Sequence of chain 2.A:
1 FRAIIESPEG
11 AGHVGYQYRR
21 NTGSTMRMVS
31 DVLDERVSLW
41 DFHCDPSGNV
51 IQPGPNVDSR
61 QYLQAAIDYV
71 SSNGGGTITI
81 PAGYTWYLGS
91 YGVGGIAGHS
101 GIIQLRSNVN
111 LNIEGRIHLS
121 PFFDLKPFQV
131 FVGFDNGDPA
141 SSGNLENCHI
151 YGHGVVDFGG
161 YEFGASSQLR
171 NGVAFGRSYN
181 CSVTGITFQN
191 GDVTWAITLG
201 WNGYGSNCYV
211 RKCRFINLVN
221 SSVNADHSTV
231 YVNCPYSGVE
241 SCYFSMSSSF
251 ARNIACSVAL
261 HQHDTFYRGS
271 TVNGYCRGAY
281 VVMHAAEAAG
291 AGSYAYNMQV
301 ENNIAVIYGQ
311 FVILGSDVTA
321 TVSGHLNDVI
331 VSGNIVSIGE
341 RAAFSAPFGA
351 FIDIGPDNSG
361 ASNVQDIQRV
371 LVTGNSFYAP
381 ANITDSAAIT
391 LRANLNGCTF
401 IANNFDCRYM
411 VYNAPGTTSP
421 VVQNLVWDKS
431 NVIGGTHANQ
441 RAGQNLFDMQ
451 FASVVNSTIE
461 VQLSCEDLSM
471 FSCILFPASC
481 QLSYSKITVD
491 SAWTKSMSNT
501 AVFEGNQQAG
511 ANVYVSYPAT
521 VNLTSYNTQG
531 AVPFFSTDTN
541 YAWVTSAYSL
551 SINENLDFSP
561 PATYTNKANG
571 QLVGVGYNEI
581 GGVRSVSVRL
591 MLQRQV

This small molecule binds to this protein.
Small molecule (SMILES): CC(=O)N[C@@H]1[C@@H](O[C@H]2O[C@H](CO)[C@H](O[C@H]3O[C@H](CO[C@@H]4O[C@@H](C)[C@H](O)[C@@H](O)[C@H]4O)[C@@H](O)[C@H](O)[C@H]3O)[C@H](O[C@@H]3O[C@H](CO)[C@@H](O)[C@H](O)[C@H]3NC(C)=O)[C@H]2O)[C@H](O)[C@@H](CO[C@H]2O[C@H](CO)[C@@H](O)[C@H](O)[C@H]2O)O[C@@H]1O

Binding-site contacts:
Ligand atom N2 contacts residue ASP226 of chain 2.A at 2.9 Å (salt-bridge).
Ligand atom O6 contacts residue THR194 of chain 2.A at 3.5 Å.
Ligand atom C3 contacts residue NA1 of chain 2.H at 3.4 Å.
Ligand atom O5 contacts residue TRP195 of chain 2.A at 3.5 Å.
Ligand atom C3 contacts residue GLU287 of chain 2.A at 3.5 Å.
Ligand atom C1 contacts residue ASN358 of chain 2.A at 3.2 Å.
Ligand atom N2 contacts residue GLU287 of chain 2.A at 2.8 Å (salt-bridge).
Ligand atom O4 contacts residue HIS99 of chain 2.A at 2.7 Å (h-bond).
Ligand atom O6 contacts residue LEU169 of chain 2.A at 3.4 Å.
Ligand atom O1 contacts residue ASP226 of chain 2.A at 2.8 Å (salt-bridge).
Ligand atom O4 contacts residue GLY355 of chain 2.A at 2.9 Å (h-bond).
Ligand atom C3 contacts residue ASN233 of chain 2.A at 3.4 Å.
Ligand atom O7 contacts residue TYR231 of chain 2.A at 3.2 Å.
Ligand atom C2 contacts residue NA1 of chain 2.H at 3.3 Å.
Ligand atom O2 contacts residue TYR231 of chain 2.A at 3.0 Å (h-bond).
Ligand atom C3 contacts residue PRO356 of chain 2.A at 3.3 Å (hydrophobic).
Ligand atom O3 contacts residue GLY355 of chain 2.A at 3.3 Å.
Ligand atom O5 contacts residue TYR280 of chain 2.A at 3.5 Å.
Ligand atom C4 contacts residue HIS284 of chain 2.A at 3.4 Å.
Ligand atom C4 contacts residue GLY355 of chain 2.A at 3.4 Å.
Ligand atom O5 contacts residue HIS284 of chain 2.A at 3.5 Å.
Ligand atom O3 contacts residue NA1 of chain 2.H at 2.4 Å (h-bond).
Ligand atom O4 contacts residue HIS284 of chain 2.A at 2.6 Å (h-bond).
Ligand atom O6 contacts residue ASP317 of chain 2.A at 2.8 Å (salt-bridge).
Ligand atom O3 contacts residue PRO356 of chain 2.A at 2.9 Å (h-bond).
Ligand atom O3 contacts residue TRP201 of chain 2.A at 3.4 Å (h-bond).
Ligand atom O6 contacts residue TRP195 of chain 2.A at 3.3 Å.
Ligand atom O4 contacts residue ASN358 of chain 2.A at 2.9 Å (h-bond).
Ligand atom O4 contacts residue ASN233 of chain 2.A at 2.9 Å (h-bond).
Ligand atom C6 contacts residue ASP317 of chain 2.A at 3.3 Å.
Ligand atom O4 contacts residue GLY315 of chain 2.A at 3.4 Å.
Ligand atom O4 contacts residue GLN129 of chain 2.A at 3.2 Å (h-bond).
Ligand atom O7 contacts residue TRP195 of chain 2.A at 3.0 Å (h-bond).
Ligand atom O6 contacts residue ASP357 of chain 2.A at 3.5 Å.
Ligand atom C3 contacts residue ASN202 of chain 2.A at 3.4 Å.
Ligand atom O6 contacts residue TYR280 of chain 2.A at 3.3 Å.
Ligand atom O2 contacts residue NA1 of chain 2.H at 2.5 Å (h-bond).
Ligand atom O3 contacts residue ASN202 of chain 2.A at 2.6 Å (h-bond).
Ligand atom C4 contacts residue PRO356 of chain 2.A at 3.2 Å (hydrophobic).
Ligand atom C4 contacts residue HIS99 of chain 2.A at 3.4 Å.